Binding-site contacts:
Ligand atom C1 contacts residue CYS203 of chain 1.A at 4.0 Å (hydrophobic).
Ligand atom C1 contacts residue ASP177 of chain 1.A at 3.2 Å.
Ligand atom C3 contacts residue GLY210 of chain 1.A at 3.5 Å.
Ligand atom C3 contacts residue SER178 of chain 1.A at 3.0 Å.
Ligand atom C3 contacts residue TRP199 of chain 1.A at 4.1 Å (hydrophobic).
Ligand atom N contacts residue ASP177 of chain 1.A at 2.7 Å (salt-bridge).
Ligand atom C4' contacts residue CYS179 of chain 1.A at 3.5 Å (hydrophobic).
Ligand atom C1' contacts residue CYS179 of chain 1.A at 4.2 Å (hydrophobic).
Ligand atom C3 contacts residue ASP177 of chain 1.A at 3.2 Å.
Ligand atom C3' contacts residue VAL197 of chain 1.A at 3.7 Å (hydrophobic).
Ligand atom C1 contacts residue GLY202 of chain 1.A at 3.1 Å.
Ligand atom C1' contacts residue SER178 of chain 1.A at 4.0 Å.
Ligand atom N contacts residue LYS208 of chain 1.A at 4.0 Å.
Ligand atom C1 contacts residue GLY200 of chain 1.A at 4.2 Å.
Ligand atom C6' contacts residue GLY200 of chain 1.A at 4.2 Å.
Ligand atom C2 contacts residue TRP199 of chain 1.A at 3.4 Å (hydrophobic).
Ligand atom C2' contacts residue CYS179 of chain 1.A at 4.0 Å (hydrophobic).
Ligand atom C2 contacts residue GLY202 of chain 1.A at 3.9 Å.
Ligand atom C2 contacts residue SER178 of chain 1.A at 3.9 Å.
Ligand atom N contacts residue SER178 of chain 1.A at 4.2 Å.
Ligand atom N contacts residue SER201 of chain 1.A at 4.1 Å.
Ligand atom C3' contacts residue CYS179 of chain 1.A at 3.4 Å (hydrophobic).
Ligand atom C5' contacts residue CYS179 of chain 1.A at 3.8 Å (hydrophobic).
Ligand atom N contacts residue GLY202 of chain 1.A at 2.8 Å (h-bond).
Ligand atom N contacts residue GLY210 of chain 1.A at 3.8 Å.
Ligand atom C6' contacts residue CYS179 of chain 1.A at 4.2 Å (hydrophobic).
Ligand atom C2' contacts residue VAL197 of chain 1.A at 3.7 Å (hydrophobic).
Ligand atom C1' contacts residue GLY200 of chain 1.A at 4.0 Å.
Ligand atom C4' contacts residue GLN180 of chain 1.A at 3.7 Å.
Ligand atom C4' contacts residue SER183 of chain 1.A at 3.8 Å.
Ligand atom C2' contacts residue SER178 of chain 1.A at 3.7 Å.
Ligand atom C3' contacts residue SER183 of chain 1.A at 3.8 Å.
Ligand atom C2 contacts residue GLY200 of chain 1.A at 3.5 Å.
Ligand atom N contacts residue CYS203 of chain 1.A at 4.0 Å.
Ligand atom N contacts residue PRO209 of chain 1.A at 4.2 Å.
Ligand atom C5' contacts residue GLN180 of chain 1.A at 3.8 Å.
Ligand atom N contacts residue GLY200 of chain 1.A at 3.6 Å.
Ligand atom C6' contacts residue GLY202 of chain 1.A at 4.0 Å.
Ligand atom C1' contacts residue TRP199 of chain 1.A at 4.0 Å (hydrophobic).
Ligand atom C1 contacts residue SER178 of chain 1.A at 3.0 Å.

Sequence of chain 1.A:
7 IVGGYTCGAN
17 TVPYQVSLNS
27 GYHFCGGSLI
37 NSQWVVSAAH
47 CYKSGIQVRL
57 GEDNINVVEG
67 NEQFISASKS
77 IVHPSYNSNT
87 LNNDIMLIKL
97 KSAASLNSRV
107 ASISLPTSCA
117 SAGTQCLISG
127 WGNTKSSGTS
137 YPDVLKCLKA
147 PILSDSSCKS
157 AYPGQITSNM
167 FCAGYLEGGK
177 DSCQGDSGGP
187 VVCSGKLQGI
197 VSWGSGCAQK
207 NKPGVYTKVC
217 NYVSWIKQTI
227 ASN

The protein below binds the small molecule below.
Small molecule (SMILES): [NH3+][C@H]1C[C@@H]1c1ccccc1